Binding-site contacts:
Ligand atom C4 contacts residue ARG67 of chain 1.A at 3.9 Å.
Ligand atom O1 contacts residue ASN13 of chain 1.A at 3.8 Å.
Ligand atom O3 contacts residue ARG67 of chain 1.A at 2.9 Å (salt-bridge).
Ligand atom C2 contacts residue GLU112 of chain 1.A at 3.4 Å.
Ligand atom C1 contacts residue TRP231 of chain 1.A at 3.6 Å (hydrophobic).
Ligand atom C6 contacts residue TRP341 of chain 1.A at 3.6 Å (hydrophobic).
Ligand atom O1 contacts residue LYS16 of chain 1.A at 3.3 Å (salt-bridge).
Ligand atom C1 contacts residue LYS16 of chain 1.A at 3.6 Å.
Ligand atom C4 contacts residue TRP341 of chain 1.A at 3.6 Å (hydrophobic).
Ligand atom O2 contacts residue ASP66 of chain 1.A at 2.7 Å (salt-bridge).
Ligand atom O1 contacts residue ASP15 of chain 1.A at 2.7 Å (salt-bridge).
Ligand atom C6 contacts residue TYR156 of chain 1.A at 3.7 Å (hydrophobic).
Ligand atom O3 contacts residue ASP66 of chain 1.A at 2.7 Å (salt-bridge).
Ligand atom C3 contacts residue TRP63 of chain 1.A at 3.5 Å (hydrophobic).
Ligand atom O3 contacts residue GLU112 of chain 1.A at 3.6 Å.
Ligand atom C3 contacts residue ASP66 of chain 1.A at 3.6 Å.
Ligand atom O4 contacts residue ARG67 of chain 1.A at 2.9 Å (salt-bridge).
Ligand atom C6 contacts residue GLU154 of chain 1.A at 3.4 Å.
Ligand atom C2 contacts residue ASP66 of chain 1.A at 3.4 Å.
Ligand atom C5 contacts residue GLU154 of chain 1.A at 3.9 Å.
Ligand atom O2 contacts residue LYS16 of chain 1.A at 2.6 Å (salt-bridge).
Ligand atom C2 contacts residue TRP231 of chain 1.A at 3.8 Å (hydrophobic).
Ligand atom O2 contacts residue GLU112 of chain 1.A at 2.6 Å (salt-bridge).
Ligand atom O4 contacts residue ARG345 of chain 1.A at 3.4 Å (salt-bridge).
Ligand atom O3 contacts residue TRP63 of chain 1.A at 3.2 Å (h-bond).
Ligand atom O6 contacts residue TYR156 of chain 1.A at 3.0 Å (h-bond).
Ligand atom O5 contacts residue TYR156 of chain 1.A at 3.2 Å.
Ligand atom O2 contacts residue TRP63 of chain 1.A at 3.3 Å (h-bond).
Ligand atom C1 contacts residue ASP15 of chain 1.A at 3.4 Å.
Ligand atom O6 contacts residue PRO155 of chain 1.A at 3.2 Å.
Ligand atom C1 contacts residue TYR156 of chain 1.A at 3.6 Å (hydrophobic).
Ligand atom O4 contacts residue TRP341 of chain 1.A at 3.9 Å.
Ligand atom O6 contacts residue GLU154 of chain 1.A at 2.6 Å (salt-bridge).
Ligand atom C6 contacts residue PRO155 of chain 1.A at 3.7 Å (hydrophobic).
Ligand atom O5 contacts residue ASP15 of chain 1.A at 3.9 Å.
Ligand atom O2 contacts residue ALA64 of chain 1.A at 3.4 Å.
Ligand atom O6 contacts residue PHE157 of chain 1.A at 3.9 Å.
Ligand atom C2 contacts residue LYS16 of chain 1.A at 3.6 Å.
Ligand atom O3 contacts residue TRP341 of chain 1.A at 3.9 Å.
Ligand atom O3 contacts residue ALA64 of chain 1.A at 3.4 Å.

The protein below binds the small molecule below.
Small molecule (SMILES): OC[C@H]1O[C@H](O[C@H]2[C@H](O)[C@@H](O)[C@@H](O)O[C@@H]2CO)[C@H](O)[C@@H](O)[C@@H]1O

Sequence of chain 1.A:
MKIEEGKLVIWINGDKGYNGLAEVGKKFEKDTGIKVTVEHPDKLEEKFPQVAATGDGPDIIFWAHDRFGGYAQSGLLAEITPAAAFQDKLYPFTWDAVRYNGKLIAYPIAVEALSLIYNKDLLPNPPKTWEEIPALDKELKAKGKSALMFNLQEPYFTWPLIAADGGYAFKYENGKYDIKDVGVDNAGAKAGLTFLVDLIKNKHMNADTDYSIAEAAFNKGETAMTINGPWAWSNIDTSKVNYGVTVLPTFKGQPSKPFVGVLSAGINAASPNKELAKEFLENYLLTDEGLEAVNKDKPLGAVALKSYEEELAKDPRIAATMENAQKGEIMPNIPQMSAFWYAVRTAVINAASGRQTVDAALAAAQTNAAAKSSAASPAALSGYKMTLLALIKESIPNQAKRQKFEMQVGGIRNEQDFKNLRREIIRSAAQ